A protein and the small-molecule ligand that binds it are described below.
Small molecule (SMILES): COCC(CCO[C@H]1CC[C@@]2(C)C(=CC[C@H]3[C@@H]4C[C@@H]5O[C@]6(CC[C@@H](C)CO6)[C@@H](C)[C@@H]5[C@@]4(C)CC[C@@H]32)C1)COC

Sequence of chain 1.A:
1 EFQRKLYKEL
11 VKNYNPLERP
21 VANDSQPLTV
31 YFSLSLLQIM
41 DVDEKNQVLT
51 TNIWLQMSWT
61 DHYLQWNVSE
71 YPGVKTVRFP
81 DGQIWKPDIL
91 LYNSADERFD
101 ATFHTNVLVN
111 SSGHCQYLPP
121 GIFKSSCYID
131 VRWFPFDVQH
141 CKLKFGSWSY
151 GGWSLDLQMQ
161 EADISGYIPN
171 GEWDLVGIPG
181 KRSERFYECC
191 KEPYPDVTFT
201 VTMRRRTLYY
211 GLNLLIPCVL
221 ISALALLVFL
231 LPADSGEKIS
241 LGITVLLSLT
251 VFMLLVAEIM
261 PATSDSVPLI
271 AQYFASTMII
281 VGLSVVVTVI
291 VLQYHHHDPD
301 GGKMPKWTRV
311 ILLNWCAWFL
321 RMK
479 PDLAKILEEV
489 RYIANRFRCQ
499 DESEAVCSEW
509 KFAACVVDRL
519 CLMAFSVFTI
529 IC

Binding-site contacts:
Ligand atom C77 contacts residue ALA522 of chain 1.A at 3.7 Å (hydrophobic).
Ligand atom C10 contacts residue LEU518 of chain 1.A at 4.0 Å (hydrophobic).
Ligand atom C78 contacts residue VAL525 of chain 1.A at 3.7 Å (hydrophobic).
Ligand atom C75 contacts residue ALA522 of chain 1.A at 4.3 Å (hydrophobic).
Ligand atom C22 contacts residue TRP315 of chain 1.A at 3.7 Å (hydrophobic).
Ligand atom C12 contacts residue PHE319 of chain 1.A at 3.5 Å (hydrophobic).
Ligand atom C11 contacts residue PHE319 of chain 1.A at 4.4 Å (hydrophobic).
Ligand atom C24 contacts residue TRP315 of chain 1.A at 4.3 Å (hydrophobic).
Ligand atom C01 contacts residue PHE319 of chain 1.A at 3.8 Å (hydrophobic).
Ligand atom C79 contacts residue ALA522 of chain 1.A at 3.8 Å (hydrophobic).
Ligand atom C19 contacts residue PHE319 of chain 1.A at 3.9 Å (hydrophobic).
Ligand atom C19 contacts residue CYS316 of chain 1.A at 4.0 Å (hydrophobic).
Ligand atom C78 contacts residue ALA522 of chain 1.A at 3.6 Å (hydrophobic).
Ligand atom C09 contacts residue PHE319 of chain 1.A at 3.3 Å (hydrophobic).
Ligand atom C26 contacts residue TRP315 of chain 1.A at 4.2 Å (hydrophobic).
Ligand atom O20 contacts residue TRP315 of chain 1.A at 4.2 Å.
Ligand atom C23 contacts residue TRP315 of chain 1.A at 4.3 Å (hydrophobic).
Ligand atom C18 contacts residue TRP318 of chain 1.A at 4.5 Å (hydrophobic).
Ligand atom O80 contacts residue ALA522 of chain 1.A at 3.8 Å.
Ligand atom C17 contacts residue TRP315 of chain 1.A at 3.9 Å (hydrophobic).
Ligand atom C75 contacts residue LEU518 of chain 1.A at 4.0 Å (hydrophobic).
Ligand atom C75 contacts residue MET521 of chain 1.A at 4.2 Å (hydrophobic).
Ligand atom C81 contacts residue VAL525 of chain 1.A at 3.7 Å (hydrophobic).
Ligand atom C77 contacts residue VAL525 of chain 1.A at 3.5 Å (hydrophobic).
Ligand atom C18 contacts residue TRP315 of chain 1.A at 3.7 Å (hydrophobic).
Ligand atom C19 contacts residue TRP315 of chain 1.A at 3.5 Å (hydrophobic).
Ligand atom C10 contacts residue PHE319 of chain 1.A at 3.6 Å (hydrophobic).
Ligand atom C48 contacts residue TRP315 of chain 1.A at 3.7 Å (hydrophobic).